Binding-site contacts:
Ligand atom NAO contacts residue ILE18 of chain 1.A at 3.8 Å.
Ligand atom NAO contacts residue LEU143 of chain 1.A at 3.8 Å.
Ligand atom CAK contacts residue GLY95 of chain 1.A at 3.8 Å.
Ligand atom CAV contacts residue LEU157 of chain 1.A at 3.6 Å (hydrophobic).
Ligand atom CAX contacts residue CYS92 of chain 1.A at 3.8 Å (hydrophobic).
Ligand atom NAM contacts residue LEU91 of chain 1.A at 3.7 Å.
Ligand atom CAH contacts residue CYS92 of chain 1.A at 3.6 Å (hydrophobic).
Ligand atom CAD contacts residue ILE18 of chain 1.A at 3.2 Å (hydrophobic).
Ligand atom CAI contacts residue ILE18 of chain 1.A at 3.7 Å (hydrophobic).
Ligand atom CAY contacts residue LEU143 of chain 1.A at 3.5 Å (hydrophobic).
Ligand atom CAH contacts residue GLU90 of chain 1.A at 3.1 Å.
Ligand atom CAC contacts residue ILE18 of chain 1.A at 3.8 Å (hydrophobic).
Ligand atom CAW contacts residue CYS92 of chain 1.A at 3.4 Å (hydrophobic).
Ligand atom OAE contacts residue GLY153 of chain 1.A at 3.9 Å.
Ligand atom CAI contacts residue VAL26 of chain 1.A at 3.6 Å (hydrophobic).
Ligand atom CBB contacts residue GLY95 of chain 1.A at 3.6 Å.
Ligand atom NAM contacts residue CYS92 of chain 1.A at 2.9 Å (h-bond).
Ligand atom OAS contacts residue ILE18 of chain 1.A at 3.4 Å (h-bond).
Ligand atom CAL contacts residue CYS92 of chain 1.A at 3.3 Å (hydrophobic).
Ligand atom NAM contacts residue LEU143 of chain 1.A at 3.9 Å.
Ligand atom OAE contacts residue LEU157 of chain 1.A at 3.4 Å.
Ligand atom CAA contacts residue ASN141 of chain 1.A at 3.6 Å.
Ligand atom CAH contacts residue LEU143 of chain 1.A at 3.6 Å (hydrophobic).
Ligand atom CBD contacts residue GLY95 of chain 1.A at 3.6 Å.
Ligand atom CAC contacts residue GLN28 of chain 1.A at 3.3 Å.
Ligand atom NAR contacts residue LEU157 of chain 1.A at 3.8 Å.
Ligand atom CAZ contacts residue LEU157 of chain 1.A at 3.6 Å (hydrophobic).
Ligand atom NAQ contacts residue CYS92 of chain 1.A at 2.9 Å (h-bond).
Ligand atom CBC contacts residue LEU157 of chain 1.A at 3.5 Å (hydrophobic).
Ligand atom CAL contacts residue GLY95 of chain 1.A at 3.7 Å.
Ligand atom CAF contacts residue ILE18 of chain 1.A at 3.5 Å (hydrophobic).
Ligand atom NAM contacts residue GLU90 of chain 1.A at 3.8 Å.
Ligand atom CAW contacts residue ILE18 of chain 1.A at 3.7 Å (hydrophobic).
Ligand atom CBA contacts residue GLY95 of chain 1.A at 3.7 Å.
Ligand atom CAB contacts residue ILE18 of chain 1.A at 3.8 Å (hydrophobic).
Ligand atom NAQ contacts residue LEU91 of chain 1.A at 3.6 Å.
Ligand atom NAN contacts residue LEU143 of chain 1.A at 3.4 Å.
Ligand atom CAA contacts residue SER158 of chain 1.A at 3.5 Å.
Ligand atom OAE contacts residue ASP154 of chain 1.A at 3.1 Å (salt-bridge).
Ligand atom CAW contacts residue GLY95 of chain 1.A at 3.8 Å.

The protein below binds the small molecule below.
Small molecule (SMILES): CNC(=O)c1ccccc1Nc1ncnc(Nc2cc(OC)c(OC)c(OC)c2)n1

Sequence of chain 1.A:
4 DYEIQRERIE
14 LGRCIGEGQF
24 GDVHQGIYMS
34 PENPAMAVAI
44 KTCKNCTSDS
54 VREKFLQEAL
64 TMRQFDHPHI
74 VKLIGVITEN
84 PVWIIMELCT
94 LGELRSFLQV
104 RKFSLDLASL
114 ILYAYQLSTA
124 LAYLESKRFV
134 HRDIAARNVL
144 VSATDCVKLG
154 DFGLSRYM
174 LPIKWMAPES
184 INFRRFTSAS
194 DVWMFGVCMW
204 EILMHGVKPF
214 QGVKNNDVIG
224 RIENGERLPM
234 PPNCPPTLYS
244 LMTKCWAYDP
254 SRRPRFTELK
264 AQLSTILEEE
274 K